Binding-site contacts:
Ligand atom O1 contacts residue NAI1 of chain 1.U at 3.2 Å.
Ligand atom C8 contacts residue VAL294 of chain 1.D at 4.0 Å (hydrophobic).
Ligand atom C3 contacts residue ILE318 of chain 1.D at 4.0 Å (hydrophobic).
Ligand atom C3 contacts residue VAL294 of chain 1.D at 3.7 Å (hydrophobic).
Ligand atom O1 contacts residue HIS67 of chain 1.D at 3.1 Å (h-bond).
Ligand atom C7 contacts residue HIS67 of chain 1.D at 3.4 Å.
Ligand atom C6 contacts residue LEU57 of chain 1.D at 4.1 Å (hydrophobic).
Ligand atom C3 contacts residue LEU116 of chain 1.D at 3.8 Å (hydrophobic).
Ligand atom O1 contacts residue CYS46 of chain 1.D at 3.6 Å (h-bond).
Ligand atom C5 contacts residue LEU57 of chain 1.D at 3.9 Å (hydrophobic).
Ligand atom C2 contacts residue LEU116 of chain 1.D at 4.3 Å (hydrophobic).
Ligand atom C7 contacts residue CYS174 of chain 1.D at 4.2 Å (hydrophobic).
Ligand atom C8 contacts residue LEU116 of chain 1.D at 4.0 Å (hydrophobic).
Ligand atom C2 contacts residue NAI1 of chain 1.U at 3.5 Å.
Ligand atom C3 contacts residue NAI1 of chain 1.U at 3.9 Å.
Ligand atom O1 contacts residue ZN1 of chain 1.S at 2.1 Å.
Ligand atom C7 contacts residue ZN1 of chain 1.S at 3.2 Å.
Ligand atom C7 contacts residue SER48 of chain 1.D at 3.4 Å.
Ligand atom C8 contacts residue ILE318 of chain 1.D at 4.3 Å (hydrophobic).
Ligand atom C7 contacts residue LEU141 of chain 1.D at 4.2 Å (hydrophobic).
Ligand atom C8 contacts residue MET306 of chain 1.C at 4.2 Å (hydrophobic).
Ligand atom C7 contacts residue NAI1 of chain 1.U at 3.9 Å.
Ligand atom C5 contacts residue LEU116 of chain 1.D at 4.1 Å (hydrophobic).
Ligand atom C1 contacts residue PHE93 of chain 1.D at 3.9 Å (hydrophobic).
Ligand atom O1 contacts residue SER48 of chain 1.D at 2.6 Å (h-bond).
Ligand atom C4 contacts residue LEU116 of chain 1.D at 3.8 Å (hydrophobic).
Ligand atom C2 contacts residue SER48 of chain 1.D at 4.2 Å.
Ligand atom C2 contacts residue PHE93 of chain 1.D at 3.8 Å (hydrophobic).
Ligand atom C6 contacts residue LEU141 of chain 1.D at 3.9 Å (hydrophobic).
Ligand atom C8 contacts residue LEU309 of chain 1.C at 3.9 Å (hydrophobic).
Ligand atom C1 contacts residue LEU141 of chain 1.D at 4.3 Å (hydrophobic).
Ligand atom C1 contacts residue NAI1 of chain 1.U at 4.3 Å.
Ligand atom O1 contacts residue CYS174 of chain 1.D at 3.5 Å (h-bond).
Ligand atom C1 contacts residue SER48 of chain 1.D at 3.5 Å.
Ligand atom C7 contacts residue PHE93 of chain 1.D at 3.8 Å (hydrophobic).
Ligand atom O1 contacts residue PHE93 of chain 1.D at 4.5 Å.
Ligand atom C2 contacts residue VAL294 of chain 1.D at 4.1 Å (hydrophobic).
Ligand atom C5 contacts residue VAL294 of chain 1.D at 4.1 Å (hydrophobic).
Ligand atom C4 contacts residue VAL294 of chain 1.D at 3.6 Å (hydrophobic).
Ligand atom C6 contacts residue SER48 of chain 1.D at 3.7 Å.

This small molecule binds to this protein.
Small molecule (SMILES): Cc1ccc(CO)cc1

Sequence of chain 1.C:
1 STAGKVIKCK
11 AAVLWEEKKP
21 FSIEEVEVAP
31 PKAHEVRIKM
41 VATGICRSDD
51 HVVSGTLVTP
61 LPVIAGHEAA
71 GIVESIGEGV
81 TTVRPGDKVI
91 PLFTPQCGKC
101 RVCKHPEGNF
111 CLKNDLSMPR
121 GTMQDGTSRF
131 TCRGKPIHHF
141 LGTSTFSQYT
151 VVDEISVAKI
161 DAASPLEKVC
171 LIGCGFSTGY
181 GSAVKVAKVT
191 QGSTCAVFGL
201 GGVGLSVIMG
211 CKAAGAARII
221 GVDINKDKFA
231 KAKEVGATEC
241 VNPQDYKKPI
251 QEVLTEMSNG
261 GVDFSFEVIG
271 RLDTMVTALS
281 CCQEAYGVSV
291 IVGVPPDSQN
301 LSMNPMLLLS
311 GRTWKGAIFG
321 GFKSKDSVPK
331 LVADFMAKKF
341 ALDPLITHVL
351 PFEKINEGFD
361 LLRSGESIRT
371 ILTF

Sequence of chain 1.D:
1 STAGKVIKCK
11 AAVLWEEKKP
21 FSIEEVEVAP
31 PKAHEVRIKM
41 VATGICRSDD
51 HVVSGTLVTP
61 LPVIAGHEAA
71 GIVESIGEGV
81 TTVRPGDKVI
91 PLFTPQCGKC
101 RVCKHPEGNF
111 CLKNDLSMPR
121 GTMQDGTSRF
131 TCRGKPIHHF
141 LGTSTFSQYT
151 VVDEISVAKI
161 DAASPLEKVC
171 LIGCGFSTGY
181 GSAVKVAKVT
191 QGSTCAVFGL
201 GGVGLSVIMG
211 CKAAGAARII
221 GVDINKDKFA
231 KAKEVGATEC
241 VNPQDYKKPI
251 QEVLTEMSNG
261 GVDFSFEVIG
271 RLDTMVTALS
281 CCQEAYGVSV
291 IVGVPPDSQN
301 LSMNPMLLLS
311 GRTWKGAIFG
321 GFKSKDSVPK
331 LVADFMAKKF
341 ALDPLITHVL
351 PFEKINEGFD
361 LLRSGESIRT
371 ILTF